Binding-site contacts:
Ligand atom C4 contacts residue ASN1214 of chain 1.B at 4.3 Å.
Ligand atom O7 contacts residue ASN1214 of chain 1.B at 3.5 Å (h-bond).
Ligand atom C8 contacts residue VAL1210 of chain 1.B at 4.3 Å (hydrophobic).
Ligand atom C3 contacts residue ASN1214 of chain 1.B at 3.7 Å.
Ligand atom O3 contacts residue VAL1210 of chain 1.B at 4.3 Å.
Ligand atom C8 contacts residue TYR1212 of chain 1.B at 4.4 Å (hydrophobic).
Ligand atom C1 contacts residue VAL1210 of chain 1.B at 4.2 Å (hydrophobic).
Ligand atom O7 contacts residue VAL1210 of chain 1.B at 2.7 Å (h-bond).
Ligand atom O5 contacts residue VAL1210 of chain 1.B at 4.0 Å.
Ligand atom C3 contacts residue VAL1210 of chain 1.B at 4.0 Å (hydrophobic).
Ligand atom C5 contacts residue ASN1214 of chain 1.B at 3.7 Å.
Ligand atom C1 contacts residue ASN1214 of chain 1.B at 1.4 Å.
Ligand atom O4 contacts residue VAL1210 of chain 1.B at 3.4 Å.
Ligand atom C2 contacts residue ASN1214 of chain 1.B at 2.4 Å.
Ligand atom O7 contacts residue TYR1212 of chain 1.B at 3.2 Å (h-bond).
Ligand atom C7 contacts residue VAL1210 of chain 1.B at 3.9 Å (hydrophobic).
Ligand atom C8 contacts residue ASN1214 of chain 1.B at 4.3 Å.
Ligand atom C7 contacts residue ASN1214 of chain 1.B at 3.3 Å.
Ligand atom O5 contacts residue ASN1214 of chain 1.B at 2.5 Å (h-bond).
Ligand atom N2 contacts residue ASN1214 of chain 1.B at 2.7 Å (h-bond).
Ligand atom C4 contacts residue VAL1210 of chain 1.B at 4.2 Å (hydrophobic).
Ligand atom C7 contacts residue TYR1212 of chain 1.B at 4.0 Å (hydrophobic).

A small-molecule ligand and the protein it binds are described below.
Small molecule (SMILES): CC(=O)N[C@H]1[C@H](O[C@H]2[C@H](O)[C@@H](NC(C)=O)CO[C@@H]2CO[C@@H]2O[C@@H](C)[C@@H](O)[C@@H](O)[C@@H]2O)O[C@H](CO)[C@@H](O)[C@@H]1O

Sequence of chain 1.B:
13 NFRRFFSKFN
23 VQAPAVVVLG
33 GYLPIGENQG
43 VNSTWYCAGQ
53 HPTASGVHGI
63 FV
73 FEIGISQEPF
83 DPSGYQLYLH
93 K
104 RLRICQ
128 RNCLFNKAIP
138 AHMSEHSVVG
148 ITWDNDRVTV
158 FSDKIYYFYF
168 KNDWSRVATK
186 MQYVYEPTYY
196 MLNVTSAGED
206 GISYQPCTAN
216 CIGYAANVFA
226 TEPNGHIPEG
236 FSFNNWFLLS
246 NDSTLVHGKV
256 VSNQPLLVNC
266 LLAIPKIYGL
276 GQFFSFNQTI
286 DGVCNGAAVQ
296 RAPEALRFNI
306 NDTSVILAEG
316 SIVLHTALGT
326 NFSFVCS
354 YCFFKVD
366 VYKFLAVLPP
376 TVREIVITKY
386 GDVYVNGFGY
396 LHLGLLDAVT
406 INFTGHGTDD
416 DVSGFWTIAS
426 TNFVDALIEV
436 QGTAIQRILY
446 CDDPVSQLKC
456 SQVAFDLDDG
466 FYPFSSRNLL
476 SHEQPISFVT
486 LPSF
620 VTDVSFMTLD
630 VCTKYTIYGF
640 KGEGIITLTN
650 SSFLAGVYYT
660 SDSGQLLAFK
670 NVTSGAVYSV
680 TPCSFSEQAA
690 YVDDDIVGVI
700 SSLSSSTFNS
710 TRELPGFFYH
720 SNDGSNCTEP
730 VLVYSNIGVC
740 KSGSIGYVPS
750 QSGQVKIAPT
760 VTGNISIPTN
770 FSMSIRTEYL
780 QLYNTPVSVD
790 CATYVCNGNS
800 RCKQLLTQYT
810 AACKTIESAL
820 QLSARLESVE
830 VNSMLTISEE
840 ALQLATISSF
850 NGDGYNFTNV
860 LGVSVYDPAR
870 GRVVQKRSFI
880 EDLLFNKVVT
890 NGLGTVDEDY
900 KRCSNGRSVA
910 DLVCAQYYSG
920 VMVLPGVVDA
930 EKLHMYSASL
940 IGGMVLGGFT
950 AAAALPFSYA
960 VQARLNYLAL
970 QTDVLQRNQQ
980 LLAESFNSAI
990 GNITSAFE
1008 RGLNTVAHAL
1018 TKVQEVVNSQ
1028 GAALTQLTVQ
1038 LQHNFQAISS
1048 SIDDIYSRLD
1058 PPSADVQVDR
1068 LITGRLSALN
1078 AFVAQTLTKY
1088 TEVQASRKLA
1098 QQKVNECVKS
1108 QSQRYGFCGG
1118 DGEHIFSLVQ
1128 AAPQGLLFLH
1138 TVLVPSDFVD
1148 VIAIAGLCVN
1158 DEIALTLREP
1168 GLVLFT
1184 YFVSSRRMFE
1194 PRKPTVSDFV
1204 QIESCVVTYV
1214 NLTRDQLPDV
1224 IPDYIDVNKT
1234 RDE